Sequence of chain 1.A:
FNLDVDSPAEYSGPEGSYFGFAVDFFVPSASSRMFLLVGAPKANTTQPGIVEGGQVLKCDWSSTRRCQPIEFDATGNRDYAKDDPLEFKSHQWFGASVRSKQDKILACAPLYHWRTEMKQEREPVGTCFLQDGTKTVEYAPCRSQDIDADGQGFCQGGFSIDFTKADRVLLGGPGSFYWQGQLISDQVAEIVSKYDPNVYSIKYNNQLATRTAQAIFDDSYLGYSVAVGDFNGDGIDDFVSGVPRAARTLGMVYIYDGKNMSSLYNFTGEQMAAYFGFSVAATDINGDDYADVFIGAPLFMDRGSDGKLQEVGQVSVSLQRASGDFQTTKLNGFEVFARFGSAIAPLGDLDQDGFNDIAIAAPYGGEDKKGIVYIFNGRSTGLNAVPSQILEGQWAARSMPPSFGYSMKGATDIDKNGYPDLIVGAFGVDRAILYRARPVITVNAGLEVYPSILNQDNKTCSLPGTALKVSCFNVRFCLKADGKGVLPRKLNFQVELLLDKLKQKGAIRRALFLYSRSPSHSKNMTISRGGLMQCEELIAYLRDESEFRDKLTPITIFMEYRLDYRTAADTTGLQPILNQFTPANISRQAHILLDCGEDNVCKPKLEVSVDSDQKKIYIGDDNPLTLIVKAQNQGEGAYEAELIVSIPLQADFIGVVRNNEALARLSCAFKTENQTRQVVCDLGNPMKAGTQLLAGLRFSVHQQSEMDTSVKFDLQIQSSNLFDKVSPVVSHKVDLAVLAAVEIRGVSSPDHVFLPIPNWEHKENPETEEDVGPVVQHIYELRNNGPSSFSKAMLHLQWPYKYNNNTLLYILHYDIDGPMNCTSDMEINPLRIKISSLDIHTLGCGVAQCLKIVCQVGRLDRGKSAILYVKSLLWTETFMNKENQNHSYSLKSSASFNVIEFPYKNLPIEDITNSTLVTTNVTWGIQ

A protein and the small-molecule ligand that binds it are described below.
Small molecule (SMILES): CC(=O)N[C@@H]1[C@@H](O)[C@H](O)[C@@H](CO)O[C@H]1O

Binding-site contacts:
Ligand atom C4 contacts residue ASN821 of chain 1.A at 4.2 Å.
Ligand atom C8 contacts residue VAL886 of chain 1.A at 3.6 Å (hydrophobic).
Ligand atom C8 contacts residue GLN885 of chain 1.A at 3.5 Å.
Ligand atom C7 contacts residue ASN821 of chain 1.A at 3.4 Å.
Ligand atom C5 contacts residue ASN821 of chain 1.A at 3.7 Å.
Ligand atom O7 contacts residue GLN885 of chain 1.A at 4.4 Å.
Ligand atom N2 contacts residue ASN821 of chain 1.A at 2.5 Å (h-bond).
Ligand atom C6 contacts residue ASN821 of chain 1.A at 4.3 Å.
Ligand atom C8 contacts residue PRO819 of chain 1.A at 4.1 Å (hydrophobic).
Ligand atom C8 contacts residue ASN821 of chain 1.A at 4.2 Å.
Ligand atom C2 contacts residue ASN821 of chain 1.A at 2.5 Å.
Ligand atom O5 contacts residue ASN821 of chain 1.A at 2.4 Å (h-bond).
Ligand atom C8 contacts residue GLY887 of chain 1.A at 3.1 Å.
Ligand atom C1 contacts residue ASN821 of chain 1.A at 1.5 Å.
Ligand atom O7 contacts residue ASN821 of chain 1.A at 4.0 Å.
Ligand atom C3 contacts residue ASN821 of chain 1.A at 3.6 Å.
Ligand atom C7 contacts residue GLN885 of chain 1.A at 4.2 Å.